Sequence of chain 1.A:
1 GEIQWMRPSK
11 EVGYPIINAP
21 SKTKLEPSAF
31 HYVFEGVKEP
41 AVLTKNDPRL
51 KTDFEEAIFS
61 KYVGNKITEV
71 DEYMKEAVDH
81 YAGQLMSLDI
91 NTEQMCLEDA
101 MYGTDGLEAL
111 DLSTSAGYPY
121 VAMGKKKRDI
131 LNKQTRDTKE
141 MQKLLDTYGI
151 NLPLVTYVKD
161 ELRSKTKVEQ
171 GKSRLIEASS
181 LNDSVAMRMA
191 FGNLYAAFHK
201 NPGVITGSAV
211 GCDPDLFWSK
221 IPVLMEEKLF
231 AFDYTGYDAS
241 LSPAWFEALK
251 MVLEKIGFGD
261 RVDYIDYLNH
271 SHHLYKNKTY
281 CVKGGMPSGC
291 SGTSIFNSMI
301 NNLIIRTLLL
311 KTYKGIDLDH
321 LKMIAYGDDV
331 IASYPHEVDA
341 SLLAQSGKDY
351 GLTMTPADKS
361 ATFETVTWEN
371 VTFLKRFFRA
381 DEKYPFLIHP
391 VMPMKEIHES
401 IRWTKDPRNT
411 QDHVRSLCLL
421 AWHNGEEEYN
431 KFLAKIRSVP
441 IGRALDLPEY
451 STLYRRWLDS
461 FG

A small-molecule ligand and the protein it binds are described below.
Small molecule (SMILES): Nc1nc(=O)c2ncn([C@@H]3O[C@H](CO[P](=O)(O)O[C@H]4[C@@H](O)[C@H](n5cnc6c(N)ncnc65)O[C@@H]4CO[P](=O)(O)O[C@H]4[C@@H](O)[C@H](n5cnc6c(=O)nc(N)[nH]c65)O[C@@H]4CO[P](=O)(O)O[C@H]4[C@@H](O)[C@H](n5cnc6c(=O)nc(N)[nH]c65)O[C@@H]4COP(=O)=O)[C@@H](O)[C@H]3O)c2[nH]1

Binding-site contacts:
Ligand atom C2' contacts residue GLY124 of chain 1.A at 4.4 Å.
Ligand atom P contacts residue ASN18 of chain 1.A at 4.4 Å.
Ligand atom O5' contacts residue ASN18 of chain 1.A at 3.9 Å.
Ligand atom C4' contacts residue GLY124 of chain 1.A at 4.1 Å.
Ligand atom C4' contacts residue VAL121 of chain 1.A at 4.5 Å (hydrophobic).
Ligand atom N9 contacts residue ASN18 of chain 1.A at 3.4 Å.
Ligand atom C1' contacts residue ASN18 of chain 1.A at 3.4 Å.
Ligand atom O2' contacts residue GLY124 of chain 1.A at 3.1 Å.
Ligand atom C8 contacts residue ASN18 of chain 1.A at 3.3 Å.
Ligand atom C4 contacts residue ASN18 of chain 1.A at 4.4 Å.
Ligand atom O3' contacts residue MET123 of chain 1.A at 4.4 Å.
Ligand atom C4' contacts residue ASN18 of chain 1.A at 3.5 Å.
Ligand atom O4' contacts residue ASN18 of chain 1.A at 2.8 Å (h-bond).
Ligand atom N7 contacts residue ASN18 of chain 1.A at 4.2 Å.
Ligand atom C5' contacts residue ILE16 of chain 1.A at 3.6 Å (hydrophobic).
Ligand atom O2' contacts residue ILE16 of chain 1.A at 4.3 Å.
Ligand atom OP1 contacts residue ILE16 of chain 1.A at 4.4 Å.
Ligand atom O4' contacts residue ILE16 of chain 1.A at 4.5 Å.
Ligand atom C5' contacts residue ASN18 of chain 1.A at 3.3 Å.
Ligand atom OP1 contacts residue ASN18 of chain 1.A at 4.3 Å.
Ligand atom O2' contacts residue MET123 of chain 1.A at 4.3 Å.
Ligand atom O2' contacts residue ASN18 of chain 1.A at 4.5 Å.
Ligand atom O4' contacts residue ILE17 of chain 1.A at 4.1 Å.
Ligand atom C4' contacts residue ILE16 of chain 1.A at 4.0 Å (hydrophobic).
Ligand atom O3' contacts residue GLY124 of chain 1.A at 4.4 Å.